Sequence of chain 1.A:
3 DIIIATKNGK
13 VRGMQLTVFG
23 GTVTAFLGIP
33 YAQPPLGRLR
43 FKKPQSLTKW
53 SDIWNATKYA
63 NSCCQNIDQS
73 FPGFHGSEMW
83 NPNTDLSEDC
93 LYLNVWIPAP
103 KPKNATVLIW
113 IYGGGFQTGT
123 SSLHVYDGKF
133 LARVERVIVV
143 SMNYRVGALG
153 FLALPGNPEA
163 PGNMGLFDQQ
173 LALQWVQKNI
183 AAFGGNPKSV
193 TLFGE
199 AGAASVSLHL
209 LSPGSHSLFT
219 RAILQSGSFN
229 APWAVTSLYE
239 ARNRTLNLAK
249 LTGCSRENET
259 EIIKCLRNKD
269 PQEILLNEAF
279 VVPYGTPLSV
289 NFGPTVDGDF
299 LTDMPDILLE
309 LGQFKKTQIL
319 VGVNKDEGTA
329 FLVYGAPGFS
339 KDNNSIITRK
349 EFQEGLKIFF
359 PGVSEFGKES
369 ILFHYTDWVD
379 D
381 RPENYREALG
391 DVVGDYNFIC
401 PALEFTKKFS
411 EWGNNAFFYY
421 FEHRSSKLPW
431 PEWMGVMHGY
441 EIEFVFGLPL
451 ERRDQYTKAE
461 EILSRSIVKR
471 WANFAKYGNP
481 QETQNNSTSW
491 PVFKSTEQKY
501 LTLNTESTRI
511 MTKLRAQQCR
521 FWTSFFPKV

A small-molecule ligand and the protein it binds are described below.
Small molecule (SMILES): CC(=O)N[C@H]1CO[C@H](CO[C@@H]2O[C@@H](C)[C@@H](O)[C@@H](O)[C@@H]2O)[C@@H](O)[C@@H]1O

Binding-site contacts:
Ligand atom C5 contacts residue NAG1 of chain 1.I at 4.1 Å.
Ligand atom C1 contacts residue SER338 of chain 1.A at 3.9 Å.
Ligand atom N2 contacts residue ASN341 of chain 1.A at 2.7 Å (h-bond).
Ligand atom O5 contacts residue SER338 of chain 1.A at 4.1 Å.
Ligand atom C6 contacts residue PHE337 of chain 1.A at 4.0 Å (hydrophobic).
Ligand atom C6 contacts residue SER338 of chain 1.A at 3.8 Å.
Ligand atom C6 contacts residue SER338 of chain 1.A at 3.6 Å.
Ligand atom C3 contacts residue NAG1 of chain 1.I at 3.4 Å.
Ligand atom O4 contacts residue NAG1 of chain 1.I at 1.9 Å (h-bond).
Ligand atom C5 contacts residue GLY336 of chain 1.A at 4.5 Å.
Ligand atom C5 contacts residue SER338 of chain 1.A at 3.8 Å.
Ligand atom C5 contacts residue SER338 of chain 1.A at 4.4 Å.
Ligand atom C4 contacts residue ASN341 of chain 1.A at 4.1 Å.
Ligand atom C6 contacts residue ASP340 of chain 1.A at 4.1 Å.
Ligand atom O7 contacts residue ASN341 of chain 1.A at 4.0 Å.
Ligand atom O5 contacts residue ASN341 of chain 1.A at 2.3 Å (h-bond).
Ligand atom O6 contacts residue NAG1 of chain 1.I at 3.6 Å.
Ligand atom C1 contacts residue GLY336 of chain 1.A at 4.4 Å.
Ligand atom C4 contacts residue GLY336 of chain 1.A at 4.5 Å.
Ligand atom C4 contacts residue NAG1 of chain 1.I at 2.9 Å.
Ligand atom C3 contacts residue ASN341 of chain 1.A at 3.6 Å.
Ligand atom C7 contacts residue ASN341 of chain 1.A at 3.0 Å.
Ligand atom O5 contacts residue SER338 of chain 1.A at 3.5 Å.
Ligand atom O7 contacts residue SER343 of chain 1.A at 4.3 Å.
Ligand atom C5 contacts residue PHE337 of chain 1.A at 4.3 Å (hydrophobic).
Ligand atom C1 contacts residue ASN341 of chain 1.A at 1.4 Å.
Ligand atom C5 contacts residue ASN341 of chain 1.A at 3.5 Å.
Ligand atom C3 contacts residue GLY336 of chain 1.A at 4.2 Å.
Ligand atom O7 contacts residue ASN342 of chain 1.A at 3.8 Å.
Ligand atom O2 contacts residue NAG1 of chain 1.I at 4.0 Å.
Ligand atom O3 contacts residue NAG1 of chain 1.I at 2.9 Å (h-bond).
Ligand atom O4 contacts residue GLY336 of chain 1.A at 3.8 Å.
Ligand atom C6 contacts residue ASN341 of chain 1.A at 4.1 Å.
Ligand atom C8 contacts residue ASN341 of chain 1.A at 3.2 Å.
Ligand atom C6 contacts residue NAG1 of chain 1.I at 4.1 Å.
Ligand atom O7 contacts residue ILE344 of chain 1.A at 4.3 Å.
Ligand atom C2 contacts residue ASN341 of chain 1.A at 2.4 Å.